The protein below binds the small molecule below.
Small molecule (SMILES): Nc1ncnc2c1ncn2[C@@H]1C[C@@H](O)[C@H](CO)O1

Binding-site contacts:
Ligand atom C8 contacts residue GLU72 of chain 1.A at 3.5 Å.
Ligand atom O5' contacts residue GLU72 of chain 1.A at 2.3 Å (salt-bridge).
Ligand atom C4' contacts residue GLU216 of chain 1.A at 3.4 Å.
Ligand atom N7 contacts residue ASP152 of chain 1.A at 3.8 Å.
Ligand atom C5' contacts residue GLU72 of chain 1.A at 3.3 Å.
Ligand atom O4' contacts residue ARG147 of chain 1.A at 3.0 Å (salt-bridge).
Ligand atom O4' contacts residue GLU72 of chain 1.A at 3.4 Å (salt-bridge).
Ligand atom O3' contacts residue TYR105 of chain 1.A at 2.6 Å (h-bond).
Ligand atom N7 contacts residue ARG123 of chain 1.A at 3.2 Å (salt-bridge).
Ligand atom C4 contacts residue PHE115 of chain 1.A at 3.8 Å (hydrophobic).
Ligand atom N1 contacts residue PHE115 of chain 1.A at 3.4 Å.
Ligand atom N6 contacts residue ASP152 of chain 1.A at 3.0 Å (salt-bridge).
Ligand atom C5 contacts residue PHE115 of chain 1.A at 3.7 Å (hydrophobic).
Ligand atom C5' contacts residue GLU216 of chain 1.A at 3.5 Å.
Ligand atom C2 contacts residue PHE115 of chain 1.A at 3.5 Å (hydrophobic).
Ligand atom C2 contacts residue PHE156 of chain 1.A at 3.5 Å (hydrophobic).
Ligand atom C8 contacts residue TRP77 of chain 1.A at 3.5 Å (hydrophobic).
Ligand atom C5 contacts residue PHE156 of chain 1.A at 3.7 Å (hydrophobic).
Ligand atom C6 contacts residue PHE156 of chain 1.A at 3.4 Å (hydrophobic).
Ligand atom O3' contacts residue GLU216 of chain 1.A at 2.7 Å (salt-bridge).
Ligand atom O5' contacts residue ARG147 of chain 1.A at 3.5 Å (salt-bridge).
Ligand atom N6 contacts residue GLN116 of chain 1.A at 2.9 Å (h-bond).
Ligand atom C4 contacts residue PHE156 of chain 1.A at 3.7 Å (hydrophobic).
Ligand atom C6 contacts residue PHE115 of chain 1.A at 3.5 Å (hydrophobic).
Ligand atom N3 contacts residue PHE115 of chain 1.A at 3.7 Å.
Ligand atom C5' contacts residue VAL74 of chain 1.A at 3.8 Å (hydrophobic).
Ligand atom N9 contacts residue ARG147 of chain 1.A at 3.8 Å.
Ligand atom C2 contacts residue GLN116 of chain 1.A at 3.4 Å.
Ligand atom C3' contacts residue GLU216 of chain 1.A at 3.3 Å.
Ligand atom N1 contacts residue GLN116 of chain 1.A at 2.8 Å (h-bond).
Ligand atom N7 contacts residue TRP77 of chain 1.A at 3.7 Å.
Ligand atom N6 contacts residue PHE156 of chain 1.A at 3.7 Å.
Ligand atom C3' contacts residue TYR105 of chain 1.A at 3.7 Å (hydrophobic).
Ligand atom C2 contacts residue MET104 of chain 1.A at 3.8 Å (hydrophobic).
Ligand atom C8 contacts residue ARG147 of chain 1.A at 3.3 Å.
Ligand atom N3 contacts residue PHE156 of chain 1.A at 3.4 Å.
Ligand atom C2' contacts residue LEU101 of chain 1.A at 3.6 Å (hydrophobic).
Ligand atom C2' contacts residue TYR105 of chain 1.A at 3.7 Å (hydrophobic).
Ligand atom C6 contacts residue GLN116 of chain 1.A at 3.4 Å.
Ligand atom N1 contacts residue PHE156 of chain 1.A at 3.2 Å.

Sequence of chain 1.A:
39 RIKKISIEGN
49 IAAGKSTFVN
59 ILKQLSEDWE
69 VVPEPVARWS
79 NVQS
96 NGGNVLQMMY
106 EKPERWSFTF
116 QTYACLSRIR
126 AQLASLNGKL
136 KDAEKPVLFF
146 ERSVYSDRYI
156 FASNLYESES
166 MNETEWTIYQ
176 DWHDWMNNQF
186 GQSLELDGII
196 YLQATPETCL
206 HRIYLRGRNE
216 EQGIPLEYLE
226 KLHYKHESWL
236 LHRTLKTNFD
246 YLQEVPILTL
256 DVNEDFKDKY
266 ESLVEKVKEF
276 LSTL